Binding-site contacts:
Ligand atom C contacts residue LYS60 of chain 1.C at 3.6 Å.
Ligand atom CZ contacts residue GLN73 of chain 1.C at 3.8 Å.
Ligand atom CA contacts residue LYS60 of chain 1.C at 4.2 Å.
Ligand atom N contacts residue VAL56 of chain 1.C at 4.1 Å.
Ligand atom C contacts residue LYS60 of chain 1.C at 3.6 Å.
Ligand atom CD1 contacts residue ILE74 of chain 1.C at 3.8 Å (hydrophobic).
Ligand atom CD contacts residue ILE74 of chain 1.C at 4.0 Å (hydrophobic).
Ligand atom C contacts residue VAL56 of chain 1.C at 4.1 Å (hydrophobic).
Ligand atom CD2 contacts residue GLU224 of chain 1.C at 4.2 Å.
Ligand atom NH2 contacts residue HIS70 of chain 1.C at 3.7 Å.
Ligand atom CD2 contacts residue PRO220 of chain 1.C at 3.9 Å (hydrophobic).
Ligand atom CB contacts residue ILE74 of chain 1.C at 4.0 Å (hydrophobic).
Ligand atom CD1 contacts residue ILE225 of chain 1.C at 4.0 Å (hydrophobic).
Ligand atom CD1 contacts residue LEU221 of chain 1.C at 3.8 Å (hydrophobic).
Ligand atom NH1 contacts residue GLN73 of chain 1.C at 3.1 Å (h-bond).
Ligand atom N contacts residue LYS60 of chain 1.C at 4.0 Å.
Ligand atom CD2 contacts residue ILE225 of chain 1.C at 3.8 Å (hydrophobic).
Ligand atom CG contacts residue VAL56 of chain 1.C at 4.3 Å (hydrophobic).
Ligand atom O contacts residue LYS60 of chain 1.C at 2.8 Å (salt-bridge).
Ligand atom CD1 contacts residue LYS78 of chain 1.C at 3.8 Å.
Ligand atom CD2 contacts residue PHE65 of chain 1.C at 3.8 Å (hydrophobic).
Ligand atom CG contacts residue ILE74 of chain 1.C at 4.3 Å (hydrophobic).
Ligand atom CG contacts residue LEU77 of chain 1.C at 4.1 Å (hydrophobic).
Ligand atom CB contacts residue VAL56 of chain 1.C at 3.8 Å (hydrophobic).
Ligand atom CD1 contacts residue LEU77 of chain 1.C at 4.0 Å (hydrophobic).
Ligand atom CA contacts residue LYS60 of chain 1.C at 4.1 Å.
Ligand atom O contacts residue VAL56 of chain 1.C at 4.1 Å.
Ligand atom NH2 contacts residue GLN73 of chain 1.C at 3.6 Å.
Ligand atom CD2 contacts residue GLN53 of chain 1.C at 3.8 Å.
Ligand atom NH1 contacts residue HIS70 of chain 1.C at 3.3 Å.
Ligand atom O contacts residue LYS60 of chain 1.C at 4.1 Å.
Ligand atom CD1 contacts residue GLN53 of chain 1.C at 3.8 Å.
Ligand atom CD2 contacts residue LYS60 of chain 1.C at 3.8 Å.
Ligand atom CD1 contacts residue GLN73 of chain 1.C at 4.2 Å.
Ligand atom CD2 contacts residue LEU221 of chain 1.C at 3.8 Å (hydrophobic).
Ligand atom CZ contacts residue HIS70 of chain 1.C at 3.8 Å.
Ligand atom CD2 contacts residue VAL56 of chain 1.C at 3.9 Å (hydrophobic).
Ligand atom CD2 contacts residue LEU77 of chain 1.C at 4.2 Å (hydrophobic).
Ligand atom O contacts residue GLN66 of chain 1.C at 3.8 Å.
Ligand atom NH1 contacts residue ILE74 of chain 1.C at 4.3 Å.

This small molecule binds to this protein.
Small molecule (SMILES): CC(C)C[C@H](NC(=O)[C@H](C)N)C(=O)N[C@@H](CC(C)C)C(=O)N[C@@H](C/C=C\N=C(N)N)C(=O)N[C@@H](Cc1ccc(O)cc1)C(=O)N[C@@H](CC(C)C)C(=O)N[C@@H](CC(C)C)C(=O)N[C@H](C=O)CC(=O)O

Sequence of chain 1.C:
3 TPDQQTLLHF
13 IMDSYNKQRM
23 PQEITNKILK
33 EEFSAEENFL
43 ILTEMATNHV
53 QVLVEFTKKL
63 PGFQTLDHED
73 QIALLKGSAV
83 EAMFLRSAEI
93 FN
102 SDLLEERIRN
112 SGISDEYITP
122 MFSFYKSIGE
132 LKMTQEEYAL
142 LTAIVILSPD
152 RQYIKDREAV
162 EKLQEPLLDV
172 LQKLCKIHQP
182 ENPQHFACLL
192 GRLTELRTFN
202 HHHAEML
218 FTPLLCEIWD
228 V